Binding-site contacts:
Ligand atom O3' contacts residue LYS38 of chain 1.K at 2.5 Å (salt-bridge).
Ligand atom O1B contacts residue THR22 of chain 1.K at 3.3 Å (h-bond).
Ligand atom O6 contacts residue LYS153 of chain 1.K at 3.3 Å (salt-bridge).
Ligand atom O2' contacts residue LYS38 of chain 1.K at 3.1 Å (salt-bridge).
Ligand atom O6 contacts residue SER151 of chain 1.K at 3.4 Å (h-bond).
Ligand atom O2B contacts residue THR25 of chain 1.K at 2.9 Å (h-bond).
Ligand atom N3B contacts residue GLY21 of chain 1.K at 3.1 Å (h-bond).
Ligand atom N7 contacts residue ASN123 of chain 1.K at 3.1 Å (h-bond).
Ligand atom O1A contacts residue LYS24 of chain 1.K at 3.5 Å (salt-bridge).
Ligand atom O3G contacts residue LYS24 of chain 1.K at 2.6 Å (salt-bridge).
Ligand atom N2 contacts residue ASP126 of chain 1.K at 2.8 Å (salt-bridge).
Ligand atom O3A contacts residue GLY23 of chain 1.K at 3.2 Å (h-bond).
Ligand atom O1G contacts residue ALA42 of chain 1.K at 3.5 Å.
Ligand atom O3G contacts residue GLY69 of chain 1.K at 3.0 Å (h-bond).
Ligand atom PG contacts residue MG1 of chain 1.X at 3.3 Å.
Ligand atom N1 contacts residue ASP126 of chain 1.K at 2.7 Å (salt-bridge).
Ligand atom O3' contacts residue LYS39 of chain 1.K at 3.3 Å (salt-bridge).
Ligand atom O4' contacts residue LYS124 of chain 1.K at 3.0 Å (salt-bridge).
Ligand atom O1A contacts residue THR26 of chain 1.K at 2.7 Å (h-bond).
Ligand atom O2B contacts residue MG1 of chain 1.X at 2.0 Å.
Ligand atom O1A contacts residue GLY23 of chain 1.K at 3.2 Å.
Ligand atom O6 contacts residue ASN123 of chain 1.K at 3.2 Å (h-bond).
Ligand atom O1G contacts residue TYR40 of chain 1.K at 3.1 Å (h-bond).
Ligand atom O5' contacts residue THR26 of chain 1.K at 3.4 Å (h-bond).
Ligand atom O6 contacts residue ASP126 of chain 1.K at 3.5 Å (salt-bridge).
Ligand atom O1B contacts residue GLY23 of chain 1.K at 2.9 Å (h-bond).
Ligand atom O2G contacts residue MG1 of chain 1.X at 2.2 Å.
Ligand atom N3B contacts residue MG1 of chain 1.X at 3.4 Å.
Ligand atom N3B contacts residue TYR40 of chain 1.K at 3.4 Å.
Ligand atom O3' contacts residue TYR40 of chain 1.K at 3.4 Å (h-bond).
Ligand atom O2G contacts residue THR43 of chain 1.K at 2.7 Å (h-bond).
Ligand atom C3' contacts residue LYS39 of chain 1.K at 3.3 Å.
Ligand atom PB contacts residue MG1 of chain 1.X at 3.3 Å.
Ligand atom O1B contacts residue LYS24 of chain 1.K at 2.8 Å (salt-bridge).
Ligand atom O2' contacts residue GLU37 of chain 1.K at 2.7 Å (salt-bridge).
Ligand atom C3' contacts residue LYS38 of chain 1.K at 3.5 Å.
Ligand atom O3G contacts residue GLY20 of chain 1.K at 3.4 Å.
Ligand atom O1A contacts residue THR25 of chain 1.K at 3.2 Å (h-bond).
Ligand atom O2A contacts residue TYR40 of chain 1.K at 3.4 Å.
Ligand atom O6 contacts residue ALA152 of chain 1.K at 2.9 Å (h-bond).

The protein below binds the small molecule below.
Small molecule (SMILES): Nc1nc2c(ncn2[C@@H]2O[C@H](CO[P](=O)(O)O[P](=O)(O)NP(=O)(O)O)[C@@H](O)[C@H]2O)c(=O)[nH]1

Sequence of chain 1.K:
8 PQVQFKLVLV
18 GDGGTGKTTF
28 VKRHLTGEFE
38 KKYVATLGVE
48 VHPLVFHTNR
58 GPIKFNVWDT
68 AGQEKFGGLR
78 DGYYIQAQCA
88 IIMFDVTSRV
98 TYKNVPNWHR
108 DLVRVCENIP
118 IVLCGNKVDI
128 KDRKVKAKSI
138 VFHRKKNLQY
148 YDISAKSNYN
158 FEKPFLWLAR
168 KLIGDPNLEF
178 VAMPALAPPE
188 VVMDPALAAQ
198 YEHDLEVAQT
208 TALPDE